The protein below binds the small molecule below.
Small molecule (SMILES): CC[C@H](C)[C@H](NC(=O)[C@H](CC1=CN=C2CC=CC=C12)NC(=O)[C@H](CCSC)NC(=O)[C@H](CC(C)C)NC(=O)[C@H](CC(C)C)NC(=O)[C@@H](N)CO)C(=O)N[C@H](C(=O)N[C@@H](CCC(N)=O)C(=O)N[C@H](C=O)C(C)C)[C@@H](C)O

Sequence of chain 1.A:
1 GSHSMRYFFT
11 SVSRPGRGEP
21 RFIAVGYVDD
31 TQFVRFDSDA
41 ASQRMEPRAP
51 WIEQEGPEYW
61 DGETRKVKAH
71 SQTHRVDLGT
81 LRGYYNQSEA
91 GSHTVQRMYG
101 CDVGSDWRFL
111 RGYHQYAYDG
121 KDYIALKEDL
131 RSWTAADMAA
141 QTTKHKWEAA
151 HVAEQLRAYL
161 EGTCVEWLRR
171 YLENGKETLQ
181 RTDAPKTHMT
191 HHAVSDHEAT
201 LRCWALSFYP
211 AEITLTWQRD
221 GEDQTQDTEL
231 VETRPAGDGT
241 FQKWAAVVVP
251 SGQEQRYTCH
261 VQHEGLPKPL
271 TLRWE

Binding-site contacts:
Ligand atom CA contacts residue ASP77 of chain 1.A at 3.4 Å.
Ligand atom C contacts residue ASP77 of chain 1.A at 3.6 Å.
Ligand atom N contacts residue TYR99 of chain 1.A at 3.3 Å (h-bond).
Ligand atom CD1 contacts residue HIS70 of chain 1.A at 3.5 Å.
Ligand atom O contacts residue THR143 of chain 1.A at 3.3 Å (h-bond).
Ligand atom O contacts residue LYS146 of chain 1.A at 3.3 Å.
Ligand atom O contacts residue TRP147 of chain 1.A at 2.9 Å (h-bond).
Ligand atom CB contacts residue ASP77 of chain 1.A at 3.1 Å.
Ligand atom CD1 contacts residue ARG97 of chain 1.A at 3.5 Å.
Ligand atom CD2 contacts residue TYR159 of chain 1.A at 3.6 Å (hydrophobic).
Ligand atom CD1 contacts residue MET45 of chain 1.A at 3.4 Å (hydrophobic).
Ligand atom N contacts residue TYR171 of chain 1.A at 3.0 Å (h-bond).
Ligand atom O contacts residue THR73 of chain 1.A at 3.1 Å (h-bond).
Ligand atom CD2 contacts residue GLN155 of chain 1.A at 3.5 Å.
Ligand atom O contacts residue TYR159 of chain 1.A at 2.4 Å (h-bond).
Ligand atom CB contacts residue TYR99 of chain 1.A at 3.6 Å (hydrophobic).
Ligand atom CD1 contacts residue TYR99 of chain 1.A at 3.4 Å (hydrophobic).
Ligand atom CA contacts residue GLU63 of chain 1.A at 3.5 Å.
Ligand atom CA contacts residue TYR7 of chain 1.A at 3.5 Å (hydrophobic).
Ligand atom CD2 contacts residue TYR7 of chain 1.A at 3.6 Å (hydrophobic).
Ligand atom N contacts residue TYR7 of chain 1.A at 3.1 Å (h-bond).
Ligand atom CG1 contacts residue THR73 of chain 1.A at 3.6 Å.
Ligand atom C contacts residue TYR159 of chain 1.A at 3.5 Å (hydrophobic).
Ligand atom CG2 contacts residue HIS70 of chain 1.A at 3.5 Å.
Ligand atom O contacts residue HIS70 of chain 1.A at 3.2 Å.
Ligand atom CG2 contacts residue THR143 of chain 1.A at 3.6 Å.
Ligand atom N contacts residue GLU63 of chain 1.A at 3.0 Å (salt-bridge).
Ligand atom N contacts residue ASP77 of chain 1.A at 2.6 Å (salt-bridge).
Ligand atom CB contacts residue TRP167 of chain 1.A at 3.3 Å (hydrophobic).
Ligand atom CD2 contacts residue PHE9 of chain 1.A at 3.5 Å (hydrophobic).
Ligand atom OG contacts residue GLU63 of chain 1.A at 3.0 Å (salt-bridge).
Ligand atom O contacts residue TYR84 of chain 1.A at 3.1 Å (h-bond).
Ligand atom O contacts residue LYS66 of chain 1.A at 3.2 Å.
Ligand atom O contacts residue GLN155 of chain 1.A at 3.1 Å (h-bond).
Ligand atom OG contacts residue TRP167 of chain 1.A at 3.7 Å.
Ligand atom CH2 contacts residue GLN155 of chain 1.A at 3.5 Å.
Ligand atom CD2 contacts residue TYR99 of chain 1.A at 3.4 Å (hydrophobic).
Ligand atom CZ2 contacts residue GLN155 of chain 1.A at 3.5 Å.
Ligand atom C contacts residue LYS146 of chain 1.A at 3.6 Å.
Ligand atom CG1 contacts residue LEU81 of chain 1.A at 3.7 Å (hydrophobic).